Binding-site contacts:
Ligand atom C2 contacts residue ASN59 of chain 2.A at 2.5 Å.
Ligand atom C2 contacts residue SER61 of chain 2.A at 3.0 Å.
Ligand atom O5 contacts residue ASN59 of chain 2.A at 2.4 Å (h-bond).
Ligand atom C8 contacts residue ASN59 of chain 2.A at 4.0 Å.
Ligand atom C4 contacts residue ASN59 of chain 2.A at 4.2 Å.
Ligand atom O3 contacts residue SER61 of chain 2.A at 4.5 Å.
Ligand atom C3 contacts residue ASN59 of chain 2.A at 3.8 Å.
Ligand atom C3 contacts residue SER61 of chain 2.A at 4.3 Å.
Ligand atom C1 contacts residue ASN59 of chain 2.A at 1.5 Å.
Ligand atom C5 contacts residue ASN59 of chain 2.A at 3.7 Å.
Ligand atom N2 contacts residue SER61 of chain 2.A at 3.3 Å (h-bond).
Ligand atom N2 contacts residue THR62 of chain 2.A at 4.2 Å.
Ligand atom C7 contacts residue ASN59 of chain 2.A at 3.9 Å.
Ligand atom O5 contacts residue SER61 of chain 2.A at 4.1 Å.
Ligand atom C1 contacts residue SER61 of chain 2.A at 3.5 Å.
Ligand atom N2 contacts residue ASN59 of chain 2.A at 2.9 Å (h-bond).

Sequence of chain 2.A:
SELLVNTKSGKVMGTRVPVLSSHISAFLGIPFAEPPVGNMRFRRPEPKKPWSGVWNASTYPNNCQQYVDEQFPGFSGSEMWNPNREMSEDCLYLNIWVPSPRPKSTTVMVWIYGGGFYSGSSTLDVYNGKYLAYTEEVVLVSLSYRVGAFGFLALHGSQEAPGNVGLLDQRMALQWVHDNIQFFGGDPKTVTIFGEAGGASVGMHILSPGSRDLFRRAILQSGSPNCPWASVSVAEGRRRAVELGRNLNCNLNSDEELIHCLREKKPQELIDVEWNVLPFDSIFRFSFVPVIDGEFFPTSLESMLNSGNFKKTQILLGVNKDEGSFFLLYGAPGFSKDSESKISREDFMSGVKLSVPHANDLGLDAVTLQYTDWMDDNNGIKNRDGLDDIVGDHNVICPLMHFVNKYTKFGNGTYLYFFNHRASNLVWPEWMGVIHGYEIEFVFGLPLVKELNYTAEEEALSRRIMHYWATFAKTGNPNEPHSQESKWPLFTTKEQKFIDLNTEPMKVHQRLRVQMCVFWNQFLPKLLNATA

The small molecule below binds the protein below.
Small molecule (SMILES): CC(=O)N[C@@H]1[C@@H](O)[C@H](O)[C@@H](CO)O[C@H]1O